This protein binds this small molecule.
Small molecule (SMILES): CCCCCCCCCCO[C@@H]1O[C@H](CO)[C@@H](O[C@H]2O[C@H](CO)[C@@H](O)[C@H](O)[C@H]2O)[C@H](O)[C@H]1O

Sequence of chain 1.T:
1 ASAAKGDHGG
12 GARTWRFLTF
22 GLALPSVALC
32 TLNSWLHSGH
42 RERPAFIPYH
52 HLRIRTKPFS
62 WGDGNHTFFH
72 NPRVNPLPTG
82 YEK

Binding-site contacts:
Ligand atom C25 contacts residue LEU43 of chain 1.P at 4.4 Å (hydrophobic).
Ligand atom C57 contacts residue TRP62 of chain 1.T at 3.2 Å (hydrophobic).
Ligand atom C34 contacts residue LEU47 of chain 1.P at 4.4 Å (hydrophobic).
Ligand atom O49 contacts residue PHE69 of chain 1.T at 4.0 Å.
Ligand atom C9 contacts residue GLY63 of chain 1.T at 4.2 Å.
Ligand atom C57 contacts residue TRP34 of chain 1.P at 3.5 Å (hydrophobic).
Ligand atom C31 contacts residue LEU31 of chain 1.P at 4.5 Å (hydrophobic).
Ligand atom C11 contacts residue GLY63 of chain 1.T at 3.7 Å.
Ligand atom O5 contacts residue TRP34 of chain 1.P at 3.0 Å.
Ligand atom C19 contacts residue TRP34 of chain 1.P at 4.3 Å (hydrophobic).
Ligand atom O16 contacts residue TRP34 of chain 1.P at 3.6 Å.
Ligand atom O61 contacts residue TRP62 of chain 1.T at 4.1 Å.
Ligand atom C6 contacts residue MET40 of chain 1.P at 4.0 Å (hydrophobic).
Ligand atom C6 contacts residue TRP34 of chain 1.P at 3.9 Å (hydrophobic).
Ligand atom C18 contacts residue TRP34 of chain 1.P at 4.2 Å (hydrophobic).
Ligand atom O5 contacts residue MET40 of chain 1.P at 3.9 Å.
Ligand atom O2 contacts residue GLY63 of chain 1.T at 4.2 Å.
Ligand atom C11 contacts residue TRP62 of chain 1.T at 4.1 Å (hydrophobic).
Ligand atom C2 contacts residue PHE69 of chain 1.T at 4.5 Å (hydrophobic).
Ligand atom O61 contacts residue MET40 of chain 1.P at 3.7 Å.
Ligand atom C4 contacts residue MET40 of chain 1.P at 3.5 Å (hydrophobic).
Ligand atom O16 contacts residue MET44 of chain 1.P at 4.4 Å.
Ligand atom C4 contacts residue TRP62 of chain 1.T at 4.3 Å (hydrophobic).
Ligand atom O5 contacts residue PHE69 of chain 1.T at 4.3 Å.
Ligand atom C43 contacts residue LEU206 of chain 1.P at 4.0 Å (hydrophobic).
Ligand atom O61 contacts residue TRP34 of chain 1.P at 3.4 Å (h-bond).
Ligand atom C57 contacts residue SER61 of chain 1.T at 3.5 Å.
Ligand atom C4 contacts residue TRP34 of chain 1.P at 3.9 Å (hydrophobic).
Ligand atom C1 contacts residue PHE69 of chain 1.T at 3.7 Å (hydrophobic).
Ligand atom O55 contacts residue PHE69 of chain 1.T at 4.2 Å.
Ligand atom C57 contacts residue MET40 of chain 1.P at 4.1 Å (hydrophobic).
Ligand atom O61 contacts residue SER61 of chain 1.T at 3.4 Å (h-bond).
Ligand atom C19 contacts residue LEU43 of chain 1.P at 4.1 Å (hydrophobic).
Ligand atom C8 contacts residue GLY63 of chain 1.T at 4.0 Å.

Sequence of chain 1.P:
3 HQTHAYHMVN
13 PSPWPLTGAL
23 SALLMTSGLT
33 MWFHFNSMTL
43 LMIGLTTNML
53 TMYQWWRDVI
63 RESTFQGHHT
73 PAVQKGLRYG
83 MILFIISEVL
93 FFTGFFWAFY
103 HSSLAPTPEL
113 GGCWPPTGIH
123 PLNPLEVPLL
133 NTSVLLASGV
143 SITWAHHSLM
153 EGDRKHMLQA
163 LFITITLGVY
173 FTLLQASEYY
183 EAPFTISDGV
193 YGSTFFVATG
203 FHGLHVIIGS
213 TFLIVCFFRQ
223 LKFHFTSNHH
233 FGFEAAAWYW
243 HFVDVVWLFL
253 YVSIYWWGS